Sequence of chain 39.A:
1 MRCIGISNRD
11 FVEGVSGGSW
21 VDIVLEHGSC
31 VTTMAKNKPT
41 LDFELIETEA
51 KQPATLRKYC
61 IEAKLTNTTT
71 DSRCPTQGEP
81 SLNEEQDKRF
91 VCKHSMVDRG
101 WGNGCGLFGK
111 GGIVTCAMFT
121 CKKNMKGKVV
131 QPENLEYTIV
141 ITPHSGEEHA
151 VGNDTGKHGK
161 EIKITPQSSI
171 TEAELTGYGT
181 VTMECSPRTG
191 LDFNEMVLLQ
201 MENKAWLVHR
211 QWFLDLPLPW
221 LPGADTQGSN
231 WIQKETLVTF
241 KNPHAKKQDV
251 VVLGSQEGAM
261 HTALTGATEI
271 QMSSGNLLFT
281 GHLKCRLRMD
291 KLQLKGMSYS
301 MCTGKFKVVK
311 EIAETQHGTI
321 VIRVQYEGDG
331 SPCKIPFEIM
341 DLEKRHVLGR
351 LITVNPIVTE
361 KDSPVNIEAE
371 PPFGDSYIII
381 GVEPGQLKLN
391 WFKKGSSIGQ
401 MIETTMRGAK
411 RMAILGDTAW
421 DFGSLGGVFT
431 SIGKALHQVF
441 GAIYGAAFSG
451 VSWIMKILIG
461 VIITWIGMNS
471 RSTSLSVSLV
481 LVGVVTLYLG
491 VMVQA

This protein binds this small molecule.
Small molecule (SMILES): CC(=O)N[C@H]1[C@H](O[C@H]2[C@H](O)[C@@H](NC(C)=O)CO[C@@H]2CO)O[C@H](CO)[C@@H](O)[C@@H]1O

Binding-site contacts:
Ligand atom O6 contacts residue HIS149 of chain 39.A at 3.5 Å.
Ligand atom N2 contacts residue ASN153 of chain 39.A at 3.1 Å (h-bond).
Ligand atom C2 contacts residue HIS149 of chain 39.A at 3.4 Å.
Ligand atom C1 contacts residue HIS158 of chain 39.A at 4.2 Å.
Ligand atom C2 contacts residue ASN153 of chain 39.A at 2.5 Å.
Ligand atom C5 contacts residue HIS149 of chain 39.A at 4.2 Å.
Ligand atom C1 contacts residue ASN153 of chain 39.A at 1.4 Å.
Ligand atom C5 contacts residue GLY156 of chain 39.A at 4.1 Å.
Ligand atom C6 contacts residue HIS158 of chain 39.A at 3.6 Å.
Ligand atom C6 contacts residue GLY156 of chain 39.A at 3.8 Å.
Ligand atom O3 contacts residue HIS149 of chain 39.A at 4.2 Å.
Ligand atom O7 contacts residue HIS149 of chain 39.A at 3.3 Å.
Ligand atom O5 contacts residue ASN153 of chain 39.A at 2.3 Å (h-bond).
Ligand atom O5 contacts residue GLY156 of chain 39.A at 4.1 Å.
Ligand atom C5 contacts residue ASN153 of chain 39.A at 3.6 Å.
Ligand atom C3 contacts residue HIS149 of chain 39.A at 4.3 Å.
Ligand atom C7 contacts residue ASN153 of chain 39.A at 4.1 Å.
Ligand atom O5 contacts residue THR155 of chain 39.A at 3.9 Å.
Ligand atom C3 contacts residue ASN153 of chain 39.A at 3.9 Å.
Ligand atom C4 contacts residue HIS149 of chain 39.A at 3.7 Å.
Ligand atom C8 contacts residue ASN153 of chain 39.A at 4.5 Å.
Ligand atom N2 contacts residue HIS149 of chain 39.A at 4.2 Å.
Ligand atom C4 contacts residue ASN153 of chain 39.A at 4.2 Å.
Ligand atom C7 contacts residue HIS149 of chain 39.A at 4.3 Å.
Ligand atom O5 contacts residue HIS158 of chain 39.A at 3.2 Å.
Ligand atom C8 contacts residue GLY102 of chain 20.A at 3.5 Å.
Ligand atom C1 contacts residue HIS149 of chain 39.A at 3.6 Å.
Ligand atom O6 contacts residue HIS158 of chain 39.A at 3.5 Å.
Ligand atom C5 contacts residue HIS158 of chain 39.A at 4.0 Å.
Ligand atom C1 contacts residue THR155 of chain 39.A at 3.9 Å.
Ligand atom O5 contacts residue HIS149 of chain 39.A at 3.6 Å (h-bond).

Sequence of chain 20.A:
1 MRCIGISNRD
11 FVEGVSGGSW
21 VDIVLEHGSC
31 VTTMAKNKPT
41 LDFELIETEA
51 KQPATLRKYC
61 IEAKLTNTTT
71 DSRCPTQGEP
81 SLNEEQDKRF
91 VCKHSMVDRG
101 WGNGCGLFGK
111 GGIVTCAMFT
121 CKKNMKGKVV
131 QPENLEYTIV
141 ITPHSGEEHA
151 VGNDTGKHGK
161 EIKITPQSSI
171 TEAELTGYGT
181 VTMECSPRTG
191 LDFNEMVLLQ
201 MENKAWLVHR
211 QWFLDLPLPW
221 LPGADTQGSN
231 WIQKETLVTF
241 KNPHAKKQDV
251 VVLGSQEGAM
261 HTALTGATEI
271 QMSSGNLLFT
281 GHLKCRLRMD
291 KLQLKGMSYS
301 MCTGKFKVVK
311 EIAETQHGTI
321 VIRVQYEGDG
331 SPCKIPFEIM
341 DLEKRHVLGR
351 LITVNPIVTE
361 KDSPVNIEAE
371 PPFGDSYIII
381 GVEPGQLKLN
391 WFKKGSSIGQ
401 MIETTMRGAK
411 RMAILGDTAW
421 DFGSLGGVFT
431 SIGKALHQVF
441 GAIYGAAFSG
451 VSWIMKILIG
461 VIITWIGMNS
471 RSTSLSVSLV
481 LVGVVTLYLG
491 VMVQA